Binding-site contacts:
Ligand atom C1 contacts residue NAG1 of chain 1.U at 4.2 Å.
Ligand atom C5 contacts residue SER392 of chain 1.A at 3.4 Å.
Ligand atom O5 contacts residue ASN390 of chain 1.A at 2.4 Å (h-bond).
Ligand atom C7 contacts residue NAG1 of chain 1.U at 3.6 Å.
Ligand atom O5 contacts residue NAG1 of chain 1.U at 4.3 Å.
Ligand atom C3 contacts residue ASN390 of chain 1.A at 3.6 Å.
Ligand atom C2 contacts residue ASN390 of chain 1.A at 2.4 Å.
Ligand atom O7 contacts residue ASN390 of chain 1.A at 3.8 Å.
Ligand atom C8 contacts residue NAG1 of chain 1.U at 3.4 Å.
Ligand atom C5 contacts residue ASN390 of chain 1.A at 3.6 Å.
Ligand atom C3 contacts residue NAG1 of chain 1.U at 4.1 Å.
Ligand atom C5 contacts residue NAG1 of chain 1.V at 4.4 Å.
Ligand atom O7 contacts residue NAG1 of chain 1.V at 4.5 Å.
Ligand atom O5 contacts residue SER392 of chain 1.A at 3.2 Å (h-bond).
Ligand atom C7 contacts residue ASN390 of chain 1.A at 3.4 Å.
Ligand atom O6 contacts residue NAG1 of chain 1.U at 4.4 Å.
Ligand atom C1 contacts residue SER392 of chain 1.A at 3.4 Å.
Ligand atom C1 contacts residue ASN390 of chain 1.A at 1.4 Å.
Ligand atom C7 contacts residue NAG1 of chain 1.V at 4.5 Å.
Ligand atom C6 contacts residue SER392 of chain 1.A at 3.9 Å.
Ligand atom C4 contacts residue ASN390 of chain 1.A at 4.2 Å.
Ligand atom N2 contacts residue NAG1 of chain 1.U at 3.0 Å (h-bond).
Ligand atom C2 contacts residue NAG1 of chain 1.U at 4.0 Å.
Ligand atom C6 contacts residue NAG1 of chain 1.U at 4.0 Å.
Ligand atom N2 contacts residue ASN390 of chain 1.A at 2.8 Å (h-bond).
Ligand atom C8 contacts residue NAG1 of chain 1.V at 3.5 Å.
Ligand atom C6 contacts residue NAG1 of chain 1.V at 3.8 Å.
Ligand atom C8 contacts residue ASN390 of chain 1.A at 4.4 Å.
Ligand atom O3 contacts residue NAG1 of chain 1.U at 4.3 Å.

A protein and the small-molecule ligand that binds it are described below.
Small molecule (SMILES): CC(=O)N[C@H]1[C@H](O[C@H]2[C@H](O)[C@@H](NC(C)=O)CO[C@@H]2CO)O[C@H](CO)[C@@H](O)[C@@H]1O

Sequence of chain 1.A:
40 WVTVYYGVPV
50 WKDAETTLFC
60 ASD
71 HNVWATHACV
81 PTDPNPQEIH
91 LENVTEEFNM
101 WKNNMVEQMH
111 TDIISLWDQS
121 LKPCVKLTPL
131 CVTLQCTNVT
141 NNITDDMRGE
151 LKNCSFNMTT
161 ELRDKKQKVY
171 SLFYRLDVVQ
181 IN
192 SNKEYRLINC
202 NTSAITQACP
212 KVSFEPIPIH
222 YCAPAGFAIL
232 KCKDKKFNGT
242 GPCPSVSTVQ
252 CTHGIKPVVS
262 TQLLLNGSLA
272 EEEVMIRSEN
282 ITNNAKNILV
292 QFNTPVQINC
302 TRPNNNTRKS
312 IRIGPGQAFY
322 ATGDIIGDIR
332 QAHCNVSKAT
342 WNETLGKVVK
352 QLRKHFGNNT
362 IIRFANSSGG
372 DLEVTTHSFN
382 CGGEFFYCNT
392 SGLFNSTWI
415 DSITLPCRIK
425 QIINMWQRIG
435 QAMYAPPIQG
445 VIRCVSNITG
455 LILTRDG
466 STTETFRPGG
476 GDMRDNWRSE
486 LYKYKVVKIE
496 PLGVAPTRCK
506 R